This protein binds this small molecule.
Small molecule (SMILES): O=C([O-])C(=O)[O-]

Sequence of chain 1.E:
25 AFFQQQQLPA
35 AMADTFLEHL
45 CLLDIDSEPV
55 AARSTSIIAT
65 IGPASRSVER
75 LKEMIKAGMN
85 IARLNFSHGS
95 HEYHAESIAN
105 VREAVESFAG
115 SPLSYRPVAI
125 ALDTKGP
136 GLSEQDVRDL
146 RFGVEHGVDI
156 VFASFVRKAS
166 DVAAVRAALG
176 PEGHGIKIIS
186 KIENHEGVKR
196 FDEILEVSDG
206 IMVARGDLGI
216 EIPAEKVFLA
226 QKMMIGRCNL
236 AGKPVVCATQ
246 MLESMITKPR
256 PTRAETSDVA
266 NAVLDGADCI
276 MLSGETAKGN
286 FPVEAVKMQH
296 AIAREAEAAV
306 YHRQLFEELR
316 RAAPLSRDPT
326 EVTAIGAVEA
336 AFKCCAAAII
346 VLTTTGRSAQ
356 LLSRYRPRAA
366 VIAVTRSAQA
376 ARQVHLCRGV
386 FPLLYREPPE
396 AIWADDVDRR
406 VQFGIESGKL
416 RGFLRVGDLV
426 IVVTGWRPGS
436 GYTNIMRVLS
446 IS

Binding-site contacts:
Ligand atom O1 contacts residue MET276 of chain 1.E at 4.2 Å.
Ligand atom C2 contacts residue MG1 of chain 1.CA at 3.2 Å.
Ligand atom C2 contacts residue ASP212 of chain 1.E at 3.8 Å.
Ligand atom O4 contacts residue GLU188 of chain 1.E at 2.8 Å (salt-bridge).
Ligand atom O3 contacts residue ALA209 of chain 1.E at 4.2 Å.
Ligand atom O3 contacts residue ASP212 of chain 1.E at 4.2 Å.
Ligand atom O1 contacts residue MG1 of chain 1.CA at 4.3 Å.
Ligand atom O2 contacts residue MG1 of chain 1.CA at 4.4 Å.
Ligand atom O1 contacts residue MET207 of chain 1.E at 4.2 Å.
Ligand atom O1 contacts residue LYS186 of chain 1.E at 4.0 Å.
Ligand atom C1 contacts residue THR244 of chain 1.E at 3.9 Å.
Ligand atom C1 contacts residue MG1 of chain 1.CA at 3.1 Å.
Ligand atom O3 contacts residue LYS186 of chain 1.E at 2.7 Å (salt-bridge).
Ligand atom O1 contacts residue ALA209 of chain 1.E at 4.3 Å.
Ligand atom C2 contacts residue THR244 of chain 1.E at 3.6 Å.
Ligand atom O4 contacts residue ALA209 of chain 1.E at 3.9 Å.
Ligand atom C1 contacts residue ALA209 of chain 1.E at 3.9 Å (hydrophobic).
Ligand atom O4 contacts residue MG1 of chain 1.CA at 2.5 Å.
Ligand atom O4 contacts residue ASP212 of chain 1.E at 2.7 Å (salt-bridge).
Ligand atom C2 contacts residue GLY211 of chain 1.E at 3.7 Å.
Ligand atom O2 contacts residue ARG210 of chain 1.E at 3.5 Å (salt-bridge).
Ligand atom C2 contacts residue ALA209 of chain 1.E at 3.6 Å (hydrophobic).
Ligand atom O2 contacts residue THR244 of chain 1.E at 2.6 Å (h-bond).
Ligand atom O2 contacts residue GLY211 of chain 1.E at 2.8 Å (h-bond).
Ligand atom O3 contacts residue MG1 of chain 1.CA at 2.2 Å.
Ligand atom C2 contacts residue GLU188 of chain 1.E at 3.6 Å.
Ligand atom C2 contacts residue ARG210 of chain 1.E at 4.4 Å.
Ligand atom O3 contacts residue GLU188 of chain 1.E at 3.2 Å (salt-bridge).
Ligand atom O1 contacts residue ARG87 of chain 1.E at 4.0 Å.
Ligand atom O3 contacts residue ARG87 of chain 1.E at 4.5 Å.
Ligand atom C1 contacts residue GLU188 of chain 1.E at 3.8 Å.
Ligand atom C1 contacts residue LYS186 of chain 1.E at 3.7 Å.
Ligand atom O4 contacts residue GLY211 of chain 1.E at 3.8 Å.
Ligand atom O2 contacts residue ALA209 of chain 1.E at 3.3 Å.
Ligand atom O1 contacts residue THR244 of chain 1.E at 3.3 Å (h-bond).
Ligand atom O2 contacts residue ASP212 of chain 1.E at 3.8 Å.